A protein and the small-molecule ligand that binds it are described below.
Small molecule (SMILES): CO[C@H]1O[C@H](CO)[C@@H](O)[C@H](O)[C@@H]1O

Binding-site contacts:
Ligand atom C3 contacts residue PHE1 of chain 1.F at 4.3 Å (hydrophobic).
Ligand atom O3 contacts residue PHE142 of chain 1.F at 4.4 Å.
Ligand atom O4 contacts residue ASP54 of chain 1.F at 2.7 Å (salt-bridge).
Ligand atom C4 contacts residue ASP54 of chain 1.F at 3.5 Å.
Ligand atom O2 contacts residue ILE13 of chain 1.F at 3.2 Å.
Ligand atom O2 contacts residue PHE1 of chain 1.F at 2.7 Å (h-bond).
Ligand atom C6 contacts residue ASP47 of chain 1.F at 3.5 Å.
Ligand atom O3 contacts residue ASN133 of chain 1.F at 3.7 Å.
Ligand atom O6 contacts residue TYR48 of chain 1.F at 3.8 Å.
Ligand atom C1 contacts residue PHE1 of chain 1.F at 3.8 Å (hydrophobic).
Ligand atom C5 contacts residue ASP47 of chain 1.F at 4.4 Å.
Ligand atom C2 contacts residue PHE1 of chain 1.F at 3.7 Å (hydrophobic).
Ligand atom C2 contacts residue ILE13 of chain 1.F at 4.1 Å (hydrophobic).
Ligand atom O3 contacts residue ASP54 of chain 1.F at 4.2 Å.
Ligand atom C5 contacts residue PHE1 of chain 1.F at 3.9 Å (hydrophobic).
Ligand atom O6 contacts residue ASP54 of chain 1.F at 2.7 Å (salt-bridge).
Ligand atom O6 contacts residue ASP47 of chain 1.F at 2.6 Å (salt-bridge).
Ligand atom O5 contacts residue ASP47 of chain 1.F at 3.6 Å.
Ligand atom O3 contacts residue ASN135 of chain 1.F at 3.6 Å (h-bond).
Ligand atom O5 contacts residue TYR48 of chain 1.F at 3.6 Å.
Ligand atom C4 contacts residue PHE1 of chain 1.F at 3.7 Å (hydrophobic).
Ligand atom C6 contacts residue ILE52 of chain 1.F at 4.0 Å (hydrophobic).
Ligand atom C6 contacts residue ASN46 of chain 1.F at 3.2 Å.
Ligand atom C1 contacts residue TYR48 of chain 1.F at 4.1 Å (hydrophobic).
Ligand atom C3 contacts residue ASN135 of chain 1.F at 4.2 Å.
Ligand atom C5 contacts residue ASP54 of chain 1.F at 4.2 Å.
Ligand atom C7 contacts residue TYR48 of chain 1.F at 3.7 Å (hydrophobic).
Ligand atom O6 contacts residue ASN46 of chain 1.F at 3.1 Å (h-bond).
Ligand atom C5 contacts residue TYR48 of chain 1.F at 4.1 Å (hydrophobic).
Ligand atom O5 contacts residue PHE1 of chain 1.F at 3.2 Å (h-bond).
Ligand atom C4 contacts residue ASN135 of chain 1.F at 4.4 Å.
Ligand atom O4 contacts residue ASN135 of chain 1.F at 3.1 Å.
Ligand atom O1 contacts residue TYR48 of chain 1.F at 3.9 Å.
Ligand atom C6 contacts residue PHE1 of chain 1.F at 4.0 Å (hydrophobic).
Ligand atom C6 contacts residue ASP54 of chain 1.F at 3.4 Å.
Ligand atom C1 contacts residue ILE13 of chain 1.F at 4.2 Å (hydrophobic).
Ligand atom O6 contacts residue PHE1 of chain 1.F at 3.1 Å (h-bond).
Ligand atom C5 contacts residue ILE52 of chain 1.F at 4.2 Å (hydrophobic).
Ligand atom C6 contacts residue TYR48 of chain 1.F at 3.5 Å (hydrophobic).
Ligand atom O4 contacts residue ILE52 of chain 1.F at 3.5 Å.

Sequence of chain 1.F:
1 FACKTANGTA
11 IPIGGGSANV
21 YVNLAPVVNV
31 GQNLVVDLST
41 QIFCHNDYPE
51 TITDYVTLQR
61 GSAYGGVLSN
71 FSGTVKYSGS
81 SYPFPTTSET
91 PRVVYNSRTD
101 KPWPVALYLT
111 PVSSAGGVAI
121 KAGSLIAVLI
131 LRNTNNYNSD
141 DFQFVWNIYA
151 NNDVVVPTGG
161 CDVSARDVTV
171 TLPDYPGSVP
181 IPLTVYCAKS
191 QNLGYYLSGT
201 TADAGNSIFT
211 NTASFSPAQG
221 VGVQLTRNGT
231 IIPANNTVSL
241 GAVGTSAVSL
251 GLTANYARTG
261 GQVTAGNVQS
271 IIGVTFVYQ